Sequence of chain 1.A:
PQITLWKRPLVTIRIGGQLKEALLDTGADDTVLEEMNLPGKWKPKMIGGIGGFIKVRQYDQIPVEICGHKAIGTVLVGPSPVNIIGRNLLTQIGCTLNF

Sequence of chain 1.B:
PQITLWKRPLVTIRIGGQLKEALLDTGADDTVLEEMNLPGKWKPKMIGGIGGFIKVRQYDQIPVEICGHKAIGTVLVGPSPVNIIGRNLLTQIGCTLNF

A protein and the small-molecule ligand that binds it are described below.
Small molecule (SMILES): O=C(O)c1ccc2ccccc2n1

Binding-site contacts:
Ligand atom O contacts residue GLY27 of chain 1.A at 3.1 Å (h-bond).
Ligand atom C8 contacts residue HPH1 of chain 1.H at 4.1 Å.
Ligand atom C contacts residue GLY48 of chain 1.A at 4.0 Å.
Ligand atom C2 contacts residue GLY48 of chain 1.A at 4.0 Å.
Ligand atom O contacts residue HPH1 of chain 1.H at 4.0 Å.
Ligand atom C2 contacts residue HPH1 of chain 1.H at 3.4 Å.
Ligand atom N1 contacts residue ASN1 of chain 1.G at 3.1 Å (h-bond).
Ligand atom C4 contacts residue ARG8 of chain 1.B at 3.1 Å.
Ligand atom O contacts residue ASP29 of chain 1.A at 3.0 Å (salt-bridge).
Ligand atom C contacts residue GLY27 of chain 1.A at 3.8 Å.
Ligand atom C8 contacts residue GLY48 of chain 1.A at 4.1 Å.
Ligand atom C8A contacts residue HPH1 of chain 1.H at 3.8 Å.
Ligand atom C3 contacts residue ARG8 of chain 1.B at 3.4 Å.
Ligand atom C8 contacts residue PRO81 of chain 1.B at 3.6 Å (hydrophobic).
Ligand atom C contacts residue ASP29 of chain 1.A at 4.1 Å.
Ligand atom C6 contacts residue PRO81 of chain 1.B at 3.4 Å (hydrophobic).
Ligand atom N1 contacts residue GLY49 of chain 1.A at 4.4 Å.
Ligand atom C4A contacts residue PRO81 of chain 1.B at 4.4 Å (hydrophobic).
Ligand atom C5 contacts residue PRO81 of chain 1.B at 4.1 Å (hydrophobic).
Ligand atom C3 contacts residue HPH1 of chain 1.H at 3.8 Å.
Ligand atom C contacts residue HPH1 of chain 1.H at 3.8 Å.
Ligand atom C7 contacts residue PRO81 of chain 1.B at 3.3 Å (hydrophobic).
Ligand atom C8A contacts residue PRO81 of chain 1.B at 4.2 Å (hydrophobic).
Ligand atom O contacts residue ASN1 of chain 1.G at 2.1 Å (h-bond).
Ligand atom N1 contacts residue HPH1 of chain 1.H at 3.5 Å.
Ligand atom C4A contacts residue HPH1 of chain 1.H at 4.3 Å.
Ligand atom C3 contacts residue ASP29 of chain 1.A at 3.5 Å.
Ligand atom C2 contacts residue ASP29 of chain 1.A at 4.2 Å.
Ligand atom C4A contacts residue ARG8 of chain 1.B at 4.2 Å.
Ligand atom C8A contacts residue GLY48 of chain 1.A at 4.1 Å.
Ligand atom N1 contacts residue GLY48 of chain 1.A at 3.2 Å (h-bond).
Ligand atom C2 contacts residue ASN1 of chain 1.G at 2.6 Å.
Ligand atom C contacts residue ALA28 of chain 1.A at 4.5 Å (hydrophobic).
Ligand atom C4 contacts residue HPH1 of chain 1.H at 4.3 Å.
Ligand atom C contacts residue ASN1 of chain 1.G at 1.3 Å.
Ligand atom C8A contacts residue ASN1 of chain 1.G at 4.5 Å.
Ligand atom C4 contacts residue ASP29 of chain 1.A at 4.1 Å.
Ligand atom C3 contacts residue ASN1 of chain 1.G at 3.7 Å.
Ligand atom C8 contacts residue GLY49 of chain 1.A at 4.5 Å.
Ligand atom O contacts residue ALA28 of chain 1.A at 3.6 Å.